Sequence of chain 1.C:
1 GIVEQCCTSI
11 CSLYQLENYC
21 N

A small-molecule ligand and the protein it binds are described below.
Small molecule (SMILES): Oc1cccc(O)c1

Binding-site contacts:
Ligand atom C4 contacts residue ILE10 of chain 1.C at 3.9 Å (hydrophobic).
Ligand atom C3 contacts residue CYS6 of chain 1.C at 3.3 Å (hydrophobic).
Ligand atom C1 contacts residue LEU16 of chain 1.C at 4.5 Å (hydrophobic).
Ligand atom O1 contacts residue ALA14 of chain 1.D at 3.5 Å.
Ligand atom C2 contacts residue ILE10 of chain 1.C at 4.1 Å (hydrophobic).
Ligand atom C3 contacts residue ILE10 of chain 1.C at 3.6 Å (hydrophobic).
Ligand atom C5 contacts residue LEU11 of chain 1.D at 3.7 Å (hydrophobic).
Ligand atom C4 contacts residue CYS7 of chain 1.D at 4.1 Å (hydrophobic).
Ligand atom O1 contacts residue HIS5 of chain 1.F at 3.2 Å (h-bond).
Ligand atom C5 contacts residue CYS7 of chain 1.D at 4.2 Å (hydrophobic).
Ligand atom O3 contacts residue ILE10 of chain 1.C at 3.4 Å.
Ligand atom C2 contacts residue LEU16 of chain 1.C at 4.5 Å (hydrophobic).
Ligand atom O3 contacts residue SER9 of chain 1.C at 3.6 Å (h-bond).
Ligand atom O3 contacts residue CYS11 of chain 1.C at 2.8 Å (h-bond).
Ligand atom C6 contacts residue LEU11 of chain 1.D at 4.1 Å (hydrophobic).
Ligand atom C2 contacts residue HIS5 of chain 1.F at 3.8 Å.
Ligand atom C5 contacts residue CYS6 of chain 1.C at 4.5 Å (hydrophobic).
Ligand atom C1 contacts residue HIS5 of chain 1.F at 3.3 Å.
Ligand atom C2 contacts residue CYS11 of chain 1.C at 3.8 Å (hydrophobic).
Ligand atom C5 contacts residue HIS10 of chain 1.D at 4.0 Å.
Ligand atom C4 contacts residue LEU11 of chain 1.D at 4.1 Å (hydrophobic).
Ligand atom O3 contacts residue CYS6 of chain 1.C at 2.6 Å (h-bond).
Ligand atom C6 contacts residue HIS5 of chain 1.F at 3.6 Å.
Ligand atom C4 contacts residue CYS6 of chain 1.C at 3.2 Å (hydrophobic).
Ligand atom C1 contacts residue ALA14 of chain 1.D at 4.0 Å (hydrophobic).
Ligand atom C6 contacts residue ALA14 of chain 1.D at 4.1 Å (hydrophobic).
Ligand atom C3 contacts residue CYS11 of chain 1.C at 3.8 Å (hydrophobic).
Ligand atom O1 contacts residue LEU16 of chain 1.C at 4.0 Å.
Ligand atom C3 contacts residue LEU11 of chain 1.D at 4.3 Å (hydrophobic).
Ligand atom C5 contacts residue LEU6 of chain 1.F at 4.0 Å (hydrophobic).
Ligand atom C6 contacts residue HIS10 of chain 1.D at 3.9 Å.
Ligand atom C3 contacts residue HIS5 of chain 1.F at 4.4 Å.
Ligand atom O1 contacts residue LEU17 of chain 1.L at 3.5 Å.
Ligand atom C4 contacts residue HIS5 of chain 1.F at 4.5 Å.
Ligand atom C5 contacts residue HIS5 of chain 1.F at 4.2 Å.

Sequence of chain 1.F:
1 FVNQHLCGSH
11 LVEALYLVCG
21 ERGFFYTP

Sequence of chain 1.L:
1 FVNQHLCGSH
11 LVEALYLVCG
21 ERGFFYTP

Sequence of chain 1.D:
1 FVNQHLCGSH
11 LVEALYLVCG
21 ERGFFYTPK